Sequence of chain 3.E:
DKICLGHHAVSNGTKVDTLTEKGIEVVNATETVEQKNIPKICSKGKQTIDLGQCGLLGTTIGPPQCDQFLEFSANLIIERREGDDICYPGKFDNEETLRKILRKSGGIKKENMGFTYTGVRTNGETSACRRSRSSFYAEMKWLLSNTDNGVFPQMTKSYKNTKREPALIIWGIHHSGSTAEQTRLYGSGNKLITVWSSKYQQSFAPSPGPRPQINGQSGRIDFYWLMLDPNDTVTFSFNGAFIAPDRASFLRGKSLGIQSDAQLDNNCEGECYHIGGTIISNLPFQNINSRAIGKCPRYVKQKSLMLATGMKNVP

This protein binds this small molecule.
Small molecule (SMILES): O=C(CO)N[C@H]1[C@H]([C@H](O)[C@H](O)CO)O[C@@](O[C@@H]2[C@@H](O)[C@H](O)O[C@H](CO)[C@@H]2O)(C(=O)O)C[C@@H]1O

Binding-site contacts:
Ligand atom O7 contacts residue GLU184 of chain 3.E at 2.7 Å (salt-bridge).
Ligand atom N5 contacts residue GLU128 of chain 3.E at 2.8 Å (salt-bridge).
Ligand atom C11 contacts residue GLY127 of chain 3.E at 3.9 Å.
Ligand atom O11 contacts residue GLY127 of chain 3.E at 3.2 Å.
Ligand atom O10 contacts residue LEU188 of chain 3.E at 3.3 Å.
Ligand atom O6 contacts residue GLY219 of chain 3.E at 3.0 Å (h-bond).
Ligand atom C1 contacts residue GLN220 of chain 3.E at 3.4 Å.
Ligand atom C1 contacts residue THR129 of chain 3.E at 3.7 Å.
Ligand atom O4 contacts residue SER130 of chain 3.E at 3.9 Å.
Ligand atom C6 contacts residue GLY219 of chain 3.E at 3.3 Å.
Ligand atom O10 contacts residue ARG187 of chain 3.E at 3.5 Å (salt-bridge).
Ligand atom O1A contacts residue SER130 of chain 3.E at 2.8 Å (h-bond).
Ligand atom C4 contacts residue SER130 of chain 3.E at 3.7 Å.
Ligand atom O1A contacts residue THR129 of chain 3.E at 3.7 Å.
Ligand atom C3 contacts residue GLN220 of chain 3.E at 3.5 Å.
Ligand atom C9 contacts residue HIS177 of chain 3.E at 3.8 Å.
Ligand atom C5 contacts residue GLU128 of chain 3.E at 3.6 Å.
Ligand atom O8 contacts residue THR129 of chain 3.E at 3.9 Å.
Ligand atom O11 contacts residue GLU128 of chain 3.E at 2.5 Å (salt-bridge).
Ligand atom C11 contacts residue GLU128 of chain 3.E at 3.7 Å.
Ligand atom C10 contacts residue GLU128 of chain 3.E at 3.7 Å.
Ligand atom C5 contacts residue GLN220 of chain 3.E at 3.5 Å.
Ligand atom O8 contacts residue TYR91 of chain 3.E at 3.2 Å.
Ligand atom C8 contacts residue GLU184 of chain 3.E at 3.4 Å.
Ligand atom C4 contacts residue GLU128 of chain 3.E at 3.6 Å.
Ligand atom O1B contacts residue GLN220 of chain 3.E at 2.5 Å (h-bond).
Ligand atom O1B contacts residue SER130 of chain 3.E at 3.6 Å (h-bond).
Ligand atom O1B contacts residue THR129 of chain 3.E at 2.7 Å (h-bond).
Ligand atom O8 contacts residue GLN220 of chain 3.E at 3.4 Å.
Ligand atom C11 contacts residue LEU147 of chain 3.E at 3.5 Å (hydrophobic).
Ligand atom C7 contacts residue GLU184 of chain 3.E at 3.7 Å.
Ligand atom O9 contacts residue HIS177 of chain 3.E at 3.7 Å.
Ligand atom O7 contacts residue ARG187 of chain 3.E at 3.5 Å (salt-bridge).
Ligand atom C4 contacts residue GLN220 of chain 3.E at 3.3 Å.
Ligand atom C1 contacts residue SER130 of chain 3.E at 3.6 Å.
Ligand atom O9 contacts residue TYR91 of chain 3.E at 2.5 Å (h-bond).
Ligand atom C9 contacts residue TYR91 of chain 3.E at 3.3 Å (hydrophobic).
Ligand atom C5 contacts residue GLY219 of chain 3.E at 3.3 Å.
Ligand atom O9 contacts residue GLU184 of chain 3.E at 2.8 Å (salt-bridge).
Ligand atom C9 contacts residue GLU184 of chain 3.E at 3.4 Å.